Sequence of chain 1.N:
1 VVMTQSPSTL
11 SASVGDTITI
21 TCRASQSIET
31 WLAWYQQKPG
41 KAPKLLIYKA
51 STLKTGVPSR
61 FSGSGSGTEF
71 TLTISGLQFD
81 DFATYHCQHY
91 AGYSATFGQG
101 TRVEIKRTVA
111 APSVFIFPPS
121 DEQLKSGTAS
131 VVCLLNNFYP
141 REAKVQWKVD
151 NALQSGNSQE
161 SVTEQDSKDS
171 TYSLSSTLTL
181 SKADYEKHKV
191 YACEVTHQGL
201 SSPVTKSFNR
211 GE

Sequence of chain 1.P:
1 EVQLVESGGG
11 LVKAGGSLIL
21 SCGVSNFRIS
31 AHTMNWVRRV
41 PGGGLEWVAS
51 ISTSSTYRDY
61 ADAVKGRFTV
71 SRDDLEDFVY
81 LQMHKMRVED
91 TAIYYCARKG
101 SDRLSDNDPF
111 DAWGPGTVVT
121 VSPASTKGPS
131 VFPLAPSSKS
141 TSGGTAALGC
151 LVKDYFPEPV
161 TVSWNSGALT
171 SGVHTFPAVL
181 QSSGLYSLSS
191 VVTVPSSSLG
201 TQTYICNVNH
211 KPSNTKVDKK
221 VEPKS

Binding-site contacts:
Ligand atom C4 contacts residue MAN4 of chain 1.EA at 3.9 Å.
Ligand atom C6 contacts residue ASP106 of chain 1.P at 4.2 Å.
Ligand atom C2 contacts residue MAN4 of chain 1.EA at 2.3 Å.
Ligand atom C1 contacts residue ALA31 of chain 1.P at 3.1 Å (hydrophobic).
Ligand atom C1 contacts residue ASP106 of chain 1.P at 4.3 Å.
Ligand atom C4 contacts residue ASP106 of chain 1.P at 4.2 Å.
Ligand atom C4 contacts residue ALA31 of chain 1.P at 3.8 Å (hydrophobic).
Ligand atom C3 contacts residue LYS99 of chain 1.P at 4.2 Å.
Ligand atom C5 contacts residue ASP106 of chain 1.P at 4.1 Å.
Ligand atom O5 contacts residue MAN4 of chain 1.EA at 3.4 Å (h-bond).
Ligand atom O2 contacts residue ALA31 of chain 1.P at 3.6 Å (h-bond).
Ligand atom C4 contacts residue ASP108 of chain 1.P at 3.6 Å.
Ligand atom O2 contacts residue MAN4 of chain 1.EA at 3.7 Å.
Ligand atom C3 contacts residue ALA31 of chain 1.P at 3.4 Å (hydrophobic).
Ligand atom O4 contacts residue ASP108 of chain 1.P at 2.7 Å (salt-bridge).
Ligand atom O4 contacts residue ALA31 of chain 1.P at 3.8 Å.
Ligand atom O4 contacts residue ASP106 of chain 1.P at 3.0 Å.
Ligand atom C1 contacts residue HIS32 of chain 1.P at 4.3 Å.
Ligand atom O3 contacts residue HIS32 of chain 1.P at 4.3 Å.
Ligand atom O3 contacts residue GLY100 of chain 1.P at 3.5 Å.
Ligand atom O4 contacts residue ASN107 of chain 1.P at 2.9 Å (h-bond).
Ligand atom C1 contacts residue MAN4 of chain 1.EA at 2.1 Å.
Ligand atom O3 contacts residue LYS99 of chain 1.P at 3.3 Å (salt-bridge).
Ligand atom O2 contacts residue GLY100 of chain 1.P at 3.6 Å (h-bond).
Ligand atom C4 contacts residue ASN107 of chain 1.P at 4.2 Å.
Ligand atom O3 contacts residue SER105 of chain 1.P at 4.2 Å.
Ligand atom C3 contacts residue MAN4 of chain 1.EA at 3.0 Å.
Ligand atom O6 contacts residue GLY92 of chain 1.N at 3.1 Å (h-bond).
Ligand atom O3 contacts residue ASP108 of chain 1.P at 3.6 Å (salt-bridge).
Ligand atom C3 contacts residue ASP108 of chain 1.P at 4.1 Å.
Ligand atom C5 contacts residue MAN4 of chain 1.EA at 3.5 Å.
Ligand atom O3 contacts residue MAN4 of chain 1.EA at 4.2 Å.
Ligand atom C2 contacts residue HIS32 of chain 1.P at 4.0 Å.
Ligand atom O2 contacts residue THR33 of chain 1.P at 3.5 Å (h-bond).
Ligand atom O3 contacts residue ALA31 of chain 1.P at 2.0 Å (h-bond).
Ligand atom O5 contacts residue ASP106 of chain 1.P at 4.2 Å.
Ligand atom C2 contacts residue ALA31 of chain 1.P at 3.5 Å (hydrophobic).
Ligand atom O2 contacts residue HIS32 of chain 1.P at 3.2 Å.
Ligand atom C6 contacts residue GLY92 of chain 1.N at 3.9 Å.
Ligand atom O2 contacts residue LYS99 of chain 1.P at 3.4 Å.

A protein and the small-molecule ligand that binds it are described below.
Small molecule (SMILES): OC[C@H]1O[C@H](O[C@@H]2CO[C@H](CO)[C@@H](O)[C@@H]2O)[C@@H](O)[C@@H](O)[C@@H]1O